This protein binds this small molecule.
Small molecule (SMILES): O=C(O)C(=O)C[C@@H](O)[C@H](O)CO

Binding-site contacts:
Ligand atom C2 contacts residue MG1 of chain 2.J at 3.2 Å.
Ligand atom C3 contacts residue MG1 of chain 2.J at 3.8 Å.
Ligand atom C6 contacts residue ALA123 of chain 2.B at 3.7 Å (hydrophobic).
Ligand atom O11 contacts residue ASP44 of chain 2.C at 4.1 Å.
Ligand atom O11 contacts residue LEU124 of chain 2.B at 2.9 Å.
Ligand atom O12 contacts residue ALA176 of chain 2.C at 3.2 Å.
Ligand atom C1 contacts residue GLY174 of chain 2.C at 3.6 Å.
Ligand atom C2 contacts residue ARG72 of chain 2.C at 3.4 Å.
Ligand atom O10 contacts residue GLU151 of chain 2.C at 3.7 Å.
Ligand atom O10 contacts residue GLN149 of chain 2.C at 3.1 Å (h-bond).
Ligand atom O9 contacts residue GLY174 of chain 2.C at 4.0 Å.
Ligand atom O10 contacts residue GLY174 of chain 2.C at 4.0 Å.
Ligand atom O8 contacts residue PRO175 of chain 2.C at 3.3 Å (h-bond).
Ligand atom O10 contacts residue ARG72 of chain 2.C at 2.7 Å (salt-bridge).
Ligand atom C1 contacts residue MG1 of chain 2.J at 4.1 Å.
Ligand atom O7 contacts residue ALA123 of chain 2.B at 3.1 Å (h-bond).
Ligand atom O11 contacts residue ARG72 of chain 2.C at 3.6 Å.
Ligand atom O8 contacts residue ALA176 of chain 2.C at 3.1 Å (h-bond).
Ligand atom C1 contacts residue PRO175 of chain 2.C at 4.1 Å (hydrophobic).
Ligand atom O11 contacts residue TRP21 of chain 2.C at 4.2 Å.
Ligand atom O10 contacts residue MG1 of chain 2.J at 2.5 Å.
Ligand atom O11 contacts residue GLY121 of chain 2.B at 3.8 Å.
Ligand atom O10 contacts residue PHE172 of chain 2.C at 4.1 Å.
Ligand atom O7 contacts residue GLY121 of chain 2.B at 3.6 Å.
Ligand atom C4 contacts residue ARG72 of chain 2.C at 3.9 Å.
Ligand atom O8 contacts residue GLY174 of chain 2.C at 3.3 Å.
Ligand atom O11 contacts residue HIS47 of chain 2.C at 4.2 Å.
Ligand atom O7 contacts residue ALA122 of chain 2.B at 3.4 Å (h-bond).
Ligand atom C4 contacts residue LEU214 of chain 2.C at 4.1 Å (hydrophobic).
Ligand atom O12 contacts residue GLY121 of chain 2.B at 3.4 Å.
Ligand atom C3 contacts residue ARG72 of chain 2.C at 3.1 Å.
Ligand atom O12 contacts residue VAL120 of chain 2.B at 2.9 Å (h-bond).
Ligand atom C5 contacts residue ALA176 of chain 2.C at 4.0 Å (hydrophobic).
Ligand atom O9 contacts residue LEU214 of chain 2.C at 3.0 Å.
Ligand atom C5 contacts residue VAL120 of chain 2.B at 4.3 Å (hydrophobic).
Ligand atom O8 contacts residue MG1 of chain 2.J at 4.2 Å.
Ligand atom O9 contacts residue PHE172 of chain 2.C at 3.9 Å.
Ligand atom O9 contacts residue PRO175 of chain 2.C at 4.0 Å.
Ligand atom C4 contacts residue LEU124 of chain 2.B at 4.1 Å (hydrophobic).
Ligand atom C1 contacts residue LEU214 of chain 2.C at 4.0 Å (hydrophobic).

Sequence of chain 2.C:
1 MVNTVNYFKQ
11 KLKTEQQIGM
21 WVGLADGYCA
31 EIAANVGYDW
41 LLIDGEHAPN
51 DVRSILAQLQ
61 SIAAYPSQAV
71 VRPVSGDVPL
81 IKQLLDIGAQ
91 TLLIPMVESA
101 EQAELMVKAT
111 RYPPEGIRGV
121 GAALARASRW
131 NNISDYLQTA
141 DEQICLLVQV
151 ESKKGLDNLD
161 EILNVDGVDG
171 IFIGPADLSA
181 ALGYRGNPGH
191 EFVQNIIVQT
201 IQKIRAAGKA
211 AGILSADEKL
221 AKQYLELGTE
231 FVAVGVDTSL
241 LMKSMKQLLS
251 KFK

Sequence of chain 2.B:
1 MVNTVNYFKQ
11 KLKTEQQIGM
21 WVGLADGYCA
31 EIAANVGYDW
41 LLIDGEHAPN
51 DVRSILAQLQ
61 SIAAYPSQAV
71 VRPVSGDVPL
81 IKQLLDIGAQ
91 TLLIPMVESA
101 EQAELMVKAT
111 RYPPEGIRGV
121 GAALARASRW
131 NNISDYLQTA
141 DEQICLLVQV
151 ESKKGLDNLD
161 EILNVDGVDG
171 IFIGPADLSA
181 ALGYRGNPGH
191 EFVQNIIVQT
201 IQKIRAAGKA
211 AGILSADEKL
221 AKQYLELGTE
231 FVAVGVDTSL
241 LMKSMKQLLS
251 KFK